Sequence of chain 1.A:
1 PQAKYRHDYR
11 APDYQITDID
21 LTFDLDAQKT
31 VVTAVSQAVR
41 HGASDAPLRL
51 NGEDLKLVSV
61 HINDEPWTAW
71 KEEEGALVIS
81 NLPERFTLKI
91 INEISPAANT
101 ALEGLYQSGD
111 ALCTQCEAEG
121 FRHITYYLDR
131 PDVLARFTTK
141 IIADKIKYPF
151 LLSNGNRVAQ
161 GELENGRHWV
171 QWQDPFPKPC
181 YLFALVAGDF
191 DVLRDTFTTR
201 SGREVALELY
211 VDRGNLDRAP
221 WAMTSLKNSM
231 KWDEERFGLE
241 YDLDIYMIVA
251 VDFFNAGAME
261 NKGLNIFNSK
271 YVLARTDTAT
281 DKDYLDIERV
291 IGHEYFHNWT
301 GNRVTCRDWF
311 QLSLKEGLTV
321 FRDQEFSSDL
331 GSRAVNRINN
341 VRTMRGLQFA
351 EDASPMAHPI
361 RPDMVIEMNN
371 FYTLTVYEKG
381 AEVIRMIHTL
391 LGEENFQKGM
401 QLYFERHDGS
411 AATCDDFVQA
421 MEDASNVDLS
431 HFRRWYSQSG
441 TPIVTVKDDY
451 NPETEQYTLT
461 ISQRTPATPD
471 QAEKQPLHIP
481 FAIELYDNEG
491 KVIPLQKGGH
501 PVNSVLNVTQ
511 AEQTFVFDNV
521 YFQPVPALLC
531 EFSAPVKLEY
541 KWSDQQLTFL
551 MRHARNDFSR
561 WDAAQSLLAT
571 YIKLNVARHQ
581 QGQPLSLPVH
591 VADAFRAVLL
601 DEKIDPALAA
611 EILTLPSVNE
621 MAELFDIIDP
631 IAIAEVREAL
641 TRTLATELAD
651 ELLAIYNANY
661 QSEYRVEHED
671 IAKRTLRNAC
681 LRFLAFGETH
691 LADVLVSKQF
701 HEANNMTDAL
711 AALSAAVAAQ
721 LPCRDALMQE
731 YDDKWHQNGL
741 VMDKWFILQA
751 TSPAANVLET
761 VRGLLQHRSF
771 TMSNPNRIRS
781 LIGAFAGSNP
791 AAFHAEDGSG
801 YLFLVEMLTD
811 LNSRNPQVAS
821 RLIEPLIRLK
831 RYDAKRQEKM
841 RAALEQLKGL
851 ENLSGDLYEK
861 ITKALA

Binding-site contacts:
Ligand atom N contacts residue PHE700 of chain 1.A at 2.8 Å (h-bond).
Ligand atom O contacts residue PHE700 of chain 1.A at 3.7 Å.
Ligand atom CE contacts residue TRP735 of chain 1.A at 4.0 Å (hydrophobic).
Ligand atom OXT contacts residue PHE700 of chain 1.A at 4.5 Å.
Ligand atom SD contacts residue TRP735 of chain 1.A at 3.4 Å (h-bond).
Ligand atom C contacts residue PHE700 of chain 1.A at 4.1 Å (hydrophobic).
Ligand atom SD contacts residue MET706 of chain 1.A at 4.1 Å.
Ligand atom CB contacts residue PHE700 of chain 1.A at 3.9 Å (hydrophobic).
Ligand atom CG contacts residue LYS734 of chain 1.A at 3.9 Å.
Ligand atom CE contacts residue ASN705 of chain 1.A at 4.5 Å.
Ligand atom SD contacts residue TYR731 of chain 1.A at 4.5 Å.
Ligand atom CB contacts residue ALA703 of chain 1.A at 4.5 Å (hydrophobic).
Ligand atom CE contacts residue ASP277 of chain 1.A at 3.5 Å.
Ligand atom O contacts residue HIS701 of chain 1.A at 3.6 Å.
Ligand atom OXT contacts residue LYS734 of chain 1.A at 4.1 Å.
Ligand atom CB contacts residue ALA709 of chain 1.A at 4.1 Å (hydrophobic).
Ligand atom CA contacts residue PHE700 of chain 1.A at 3.8 Å (hydrophobic).
Ligand atom N contacts residue GLU702 of chain 1.A at 4.5 Å.
Ligand atom N contacts residue HIS701 of chain 1.A at 3.2 Å (h-bond).
Ligand atom CE contacts residue MET706 of chain 1.A at 3.8 Å (hydrophobic).
Ligand atom CG contacts residue TRP735 of chain 1.A at 3.9 Å (hydrophobic).
Ligand atom CA contacts residue ALA703 of chain 1.A at 4.2 Å (hydrophobic).
Ligand atom SD contacts residue ALA709 of chain 1.A at 3.6 Å.
Ligand atom CA contacts residue HIS701 of chain 1.A at 4.5 Å.
Ligand atom N contacts residue ALA703 of chain 1.A at 3.2 Å (h-bond).
Ligand atom CE contacts residue ALA709 of chain 1.A at 3.9 Å (hydrophobic).

The small molecule below binds the protein below.
Small molecule (SMILES): CSCC[C@H](N)C(=O)O